A small-molecule ligand and the protein it binds are described below.
Small molecule (SMILES): O=c1ccn([C@@H]2O[C@H](CO[P](=O)(O)O[P](=O)(O)O[C@H]3O[C@H](CO)[C@@H](O)[C@H](O)[C@H]3O)[C@@H](O)[C@H]2O)c(=O)[nH]1

Binding-site contacts:
Ligand atom C3C contacts residue PHE339 of chain 1.D at 3.6 Å (hydrophobic).
Ligand atom O2A contacts residue PHE266 of chain 1.D at 3.6 Å.
Ligand atom O3C contacts residue PHE273 of chain 1.D at 3.7 Å.
Ligand atom O3B contacts residue ALA165 of chain 1.D at 3.5 Å.
Ligand atom C5' contacts residue LEU164 of chain 1.D at 3.2 Å (hydrophobic).
Ligand atom C6' contacts residue CYS277 of chain 1.D at 2.0 Å (hydrophobic).
Ligand atom O2A contacts residue PHE278 of chain 1.D at 3.6 Å.
Ligand atom O2C contacts residue ARG443 of chain 1.D at 2.8 Å (salt-bridge).
Ligand atom N1 contacts residue ILE232 of chain 1.D at 3.5 Å.
Ligand atom PA contacts residue LYS340 of chain 1.D at 3.7 Å.
Ligand atom O5' contacts residue CYS277 of chain 1.D at 2.9 Å (h-bond).
Ligand atom O4' contacts residue PHE163 of chain 1.D at 3.5 Å.
Ligand atom C4' contacts residue LYS221 of chain 1.D at 3.4 Å.
Ligand atom O4' contacts residue LYS221 of chain 1.D at 2.7 Å (salt-bridge).
Ligand atom C4 contacts residue LYS268 of chain 1.D at 3.7 Å.
Ligand atom C4C contacts residue GLY274 of chain 1.D at 3.5 Å.
Ligand atom O4' contacts residue LEU164 of chain 1.D at 3.0 Å (h-bond).
Ligand atom O1A contacts residue LYS340 of chain 1.D at 3.1 Å (salt-bridge).
Ligand atom O3C contacts residue GLY274 of chain 1.D at 2.8 Å (h-bond).
Ligand atom O6' contacts residue CYS277 of chain 1.D at 2.8 Å (h-bond).
Ligand atom O6' contacts residue ASN225 of chain 1.D at 3.0 Å (h-bond).
Ligand atom C5' contacts residue CYS277 of chain 1.D at 2.9 Å (hydrophobic).
Ligand atom N3 contacts residue LYS268 of chain 1.D at 2.8 Å (salt-bridge).
Ligand atom O1B contacts residue GLU166 of chain 1.D at 3.0 Å (salt-bridge).
Ligand atom C1' contacts residue PHE278 of chain 1.D at 3.7 Å (hydrophobic).
Ligand atom O3C contacts residue PHE339 of chain 1.D at 2.8 Å (h-bond).
Ligand atom O4 contacts residue LYS268 of chain 1.D at 3.1 Å (salt-bridge).
Ligand atom O6' contacts residue LYS221 of chain 1.D at 2.8 Å (salt-bridge).
Ligand atom C4' contacts residue LEU164 of chain 1.D at 3.4 Å (hydrophobic).
Ligand atom O2' contacts residue ARG261 of chain 1.C at 2.8 Å (salt-bridge).
Ligand atom O3A contacts residue LYS340 of chain 1.D at 3.1 Å (salt-bridge).
Ligand atom O1B contacts residue PHE339 of chain 1.D at 3.7 Å.
Ligand atom O2C contacts residue PHE339 of chain 1.D at 3.7 Å.
Ligand atom O4 contacts residue PHE266 of chain 1.D at 3.3 Å.
Ligand atom O4 contacts residue LEU267 of chain 1.D at 3.5 Å (h-bond).
Ligand atom C6 contacts residue ILE232 of chain 1.D at 3.6 Å (hydrophobic).
Ligand atom O2 contacts residue SER270 of chain 1.D at 2.8 Å (h-bond).
Ligand atom O3' contacts residue ARG261 of chain 1.C at 2.8 Å (salt-bridge).
Ligand atom O4C contacts residue PHE273 of chain 1.D at 3.5 Å.
Ligand atom O4C contacts residue ILE232 of chain 1.D at 3.5 Å.

Sequence of chain 1.C:
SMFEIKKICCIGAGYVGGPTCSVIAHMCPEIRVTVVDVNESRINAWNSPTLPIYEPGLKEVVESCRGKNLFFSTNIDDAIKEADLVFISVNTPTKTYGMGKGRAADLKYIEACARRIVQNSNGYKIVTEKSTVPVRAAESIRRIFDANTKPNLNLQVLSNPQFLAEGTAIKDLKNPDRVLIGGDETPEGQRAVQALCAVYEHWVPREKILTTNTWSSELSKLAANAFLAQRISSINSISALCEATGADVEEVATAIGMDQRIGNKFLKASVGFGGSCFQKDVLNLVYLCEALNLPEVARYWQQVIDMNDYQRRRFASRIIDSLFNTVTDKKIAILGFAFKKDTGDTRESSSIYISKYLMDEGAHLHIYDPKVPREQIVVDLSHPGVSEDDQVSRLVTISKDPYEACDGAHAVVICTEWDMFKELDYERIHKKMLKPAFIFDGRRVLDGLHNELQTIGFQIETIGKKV

Sequence of chain 1.D:
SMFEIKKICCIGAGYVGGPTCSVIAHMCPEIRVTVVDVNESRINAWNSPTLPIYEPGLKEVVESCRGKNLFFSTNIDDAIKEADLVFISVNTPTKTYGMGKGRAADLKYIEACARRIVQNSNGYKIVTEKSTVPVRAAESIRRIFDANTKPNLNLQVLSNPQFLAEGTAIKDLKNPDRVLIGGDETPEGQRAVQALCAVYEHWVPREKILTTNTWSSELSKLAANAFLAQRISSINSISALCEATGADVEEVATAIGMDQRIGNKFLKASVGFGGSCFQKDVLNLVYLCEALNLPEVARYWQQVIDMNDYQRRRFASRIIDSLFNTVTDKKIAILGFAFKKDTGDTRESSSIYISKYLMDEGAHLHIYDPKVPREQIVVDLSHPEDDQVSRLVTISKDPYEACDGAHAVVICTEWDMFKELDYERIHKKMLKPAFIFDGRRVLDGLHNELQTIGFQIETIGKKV